Sequence of chain 1.B:
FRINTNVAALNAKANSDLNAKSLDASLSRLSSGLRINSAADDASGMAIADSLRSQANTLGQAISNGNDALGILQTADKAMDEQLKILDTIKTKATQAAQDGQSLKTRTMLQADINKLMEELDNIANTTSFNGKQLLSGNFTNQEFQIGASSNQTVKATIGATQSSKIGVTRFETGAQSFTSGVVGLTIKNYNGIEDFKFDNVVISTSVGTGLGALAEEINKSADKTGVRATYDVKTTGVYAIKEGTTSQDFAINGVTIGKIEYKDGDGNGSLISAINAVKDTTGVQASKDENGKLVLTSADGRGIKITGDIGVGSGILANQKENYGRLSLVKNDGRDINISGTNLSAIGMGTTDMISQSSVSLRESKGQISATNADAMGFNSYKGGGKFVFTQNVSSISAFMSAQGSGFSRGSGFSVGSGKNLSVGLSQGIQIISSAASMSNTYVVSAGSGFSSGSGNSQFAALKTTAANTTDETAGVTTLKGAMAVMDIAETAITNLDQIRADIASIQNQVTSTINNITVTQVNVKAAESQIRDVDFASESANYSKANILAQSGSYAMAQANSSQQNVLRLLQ

Binding-site contacts:
Ligand atom O1B contacts residue ALA349 of chain 1.B at 4.0 Å.
Ligand atom O6 contacts residue SER348 of chain 1.B at 2.4 Å (h-bond).
Ligand atom C2 contacts residue ALA349 of chain 1.B at 4.2 Å (hydrophobic).
Ligand atom O1A contacts residue SER348 of chain 1.B at 2.4 Å (h-bond).
Ligand atom C6 contacts residue SER348 of chain 1.B at 3.4 Å.
Ligand atom C2 contacts residue THR182 of chain 1.B at 4.3 Å.
Ligand atom C4 contacts residue ASN346 of chain 1.B at 4.2 Å.
Ligand atom C1 contacts residue SER348 of chain 1.B at 1.6 Å.
Ligand atom O1B contacts residue LEU347 of chain 1.B at 3.2 Å (h-bond).
Ligand atom O1B contacts residue SER348 of chain 1.B at 2.2 Å (h-bond).
Ligand atom C1 contacts residue LEU347 of chain 1.B at 4.4 Å (hydrophobic).
Ligand atom O4 contacts residue GLY184 of chain 1.B at 4.4 Å.
Ligand atom O8 contacts residue SER348 of chain 1.B at 4.3 Å.
Ligand atom C3 contacts residue ASN346 of chain 1.B at 3.1 Å.
Ligand atom C4 contacts residue SER348 of chain 1.B at 3.8 Å.
Ligand atom C2 contacts residue ASN346 of chain 1.B at 3.9 Å.
Ligand atom O4 contacts residue ASN346 of chain 1.B at 4.3 Å.
Ligand atom C5 contacts residue SER348 of chain 1.B at 4.2 Å.
Ligand atom C8 contacts residue THR182 of chain 1.B at 4.3 Å.
Ligand atom O4 contacts residue SER183 of chain 1.B at 3.0 Å (h-bond).
Ligand atom O8 contacts residue THR182 of chain 1.B at 3.3 Å.
Ligand atom C7 contacts residue THR182 of chain 1.B at 4.4 Å.
Ligand atom C5 contacts residue THR182 of chain 1.B at 4.3 Å.
Ligand atom C1 contacts residue ASN346 of chain 1.B at 3.6 Å.
Ligand atom C4 contacts residue THR182 of chain 1.B at 4.1 Å.
Ligand atom C1 contacts residue ALA349 of chain 1.B at 4.5 Å (hydrophobic).
Ligand atom C6 contacts residue THR182 of chain 1.B at 3.9 Å.
Ligand atom C3 contacts residue SER348 of chain 1.B at 2.8 Å.
Ligand atom N7 contacts residue THR182 of chain 1.B at 4.3 Å.
Ligand atom C3 contacts residue SER183 of chain 1.B at 4.1 Å.
Ligand atom C2 contacts residue SER348 of chain 1.B at 1.4 Å.
Ligand atom C4 contacts residue SER183 of chain 1.B at 3.3 Å.
Ligand atom O1B contacts residue ASN346 of chain 1.B at 2.8 Å (h-bond).

A protein and the small-molecule ligand that binds it are described below.
Small molecule (SMILES): C[C@H](O)[C@H](N)[C@@H]1O[C@](O)(C(=O)O)C[C@H](O)[C@@H]1N